Sequence of chain 1.B:
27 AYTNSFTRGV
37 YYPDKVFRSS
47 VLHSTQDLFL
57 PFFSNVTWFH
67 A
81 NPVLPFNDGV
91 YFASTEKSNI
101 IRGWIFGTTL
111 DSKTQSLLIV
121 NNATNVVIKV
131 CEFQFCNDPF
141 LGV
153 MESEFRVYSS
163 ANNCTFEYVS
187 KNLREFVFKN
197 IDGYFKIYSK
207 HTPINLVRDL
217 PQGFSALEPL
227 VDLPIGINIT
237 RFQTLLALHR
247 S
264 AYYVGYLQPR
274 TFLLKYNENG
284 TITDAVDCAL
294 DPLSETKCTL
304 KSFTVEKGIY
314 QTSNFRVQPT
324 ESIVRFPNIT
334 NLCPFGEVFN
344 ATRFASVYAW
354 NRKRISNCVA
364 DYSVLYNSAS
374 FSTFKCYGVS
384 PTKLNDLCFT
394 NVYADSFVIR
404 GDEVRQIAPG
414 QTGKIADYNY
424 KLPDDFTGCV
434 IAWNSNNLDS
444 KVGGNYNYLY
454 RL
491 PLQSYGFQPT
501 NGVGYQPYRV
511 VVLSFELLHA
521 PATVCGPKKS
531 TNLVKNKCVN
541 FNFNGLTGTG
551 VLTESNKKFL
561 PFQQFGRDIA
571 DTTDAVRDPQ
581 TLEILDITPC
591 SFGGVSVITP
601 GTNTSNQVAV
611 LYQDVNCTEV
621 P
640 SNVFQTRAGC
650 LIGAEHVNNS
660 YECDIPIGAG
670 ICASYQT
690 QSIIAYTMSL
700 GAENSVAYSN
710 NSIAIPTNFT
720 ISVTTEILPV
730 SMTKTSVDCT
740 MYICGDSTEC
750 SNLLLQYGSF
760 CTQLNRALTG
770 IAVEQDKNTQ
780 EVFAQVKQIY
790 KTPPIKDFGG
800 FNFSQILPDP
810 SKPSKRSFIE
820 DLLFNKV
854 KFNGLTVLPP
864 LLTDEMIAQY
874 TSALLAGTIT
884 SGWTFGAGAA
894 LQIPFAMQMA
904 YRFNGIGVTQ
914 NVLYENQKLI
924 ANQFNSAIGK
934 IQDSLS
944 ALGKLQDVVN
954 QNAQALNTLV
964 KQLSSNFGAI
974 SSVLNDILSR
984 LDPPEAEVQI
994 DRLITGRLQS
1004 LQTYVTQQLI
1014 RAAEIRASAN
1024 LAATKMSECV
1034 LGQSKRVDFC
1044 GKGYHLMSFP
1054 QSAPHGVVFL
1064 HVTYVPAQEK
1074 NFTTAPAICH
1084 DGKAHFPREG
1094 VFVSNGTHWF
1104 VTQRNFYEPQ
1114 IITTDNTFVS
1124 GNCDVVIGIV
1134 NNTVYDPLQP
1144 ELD

Binding-site contacts:
Ligand atom O7 contacts residue ASN1134 of chain 1.B at 3.9 Å.
Ligand atom N2 contacts residue ASN1134 of chain 1.B at 2.9 Å (h-bond).
Ligand atom C1 contacts residue ASN1134 of chain 1.B at 1.4 Å.
Ligand atom C5 contacts residue ASN1134 of chain 1.B at 3.6 Å.
Ligand atom C3 contacts residue ASN1134 of chain 1.B at 3.8 Å.
Ligand atom C4 contacts residue ASN1134 of chain 1.B at 4.2 Å.
Ligand atom C2 contacts residue ASN1134 of chain 1.B at 2.4 Å.
Ligand atom O5 contacts residue ASN1134 of chain 1.B at 2.4 Å (h-bond).
Ligand atom C7 contacts residue ASN1134 of chain 1.B at 3.6 Å.

A protein and the small-molecule ligand that binds it are described below.
Small molecule (SMILES): CC(=O)N[C@H]1[C@H](O[C@H]2[C@H](O)[C@@H](NC(C)=O)CO[C@@H]2CO)O[C@H](CO)[C@@H](O)[C@@H]1O